Sequence of chain 1.F:
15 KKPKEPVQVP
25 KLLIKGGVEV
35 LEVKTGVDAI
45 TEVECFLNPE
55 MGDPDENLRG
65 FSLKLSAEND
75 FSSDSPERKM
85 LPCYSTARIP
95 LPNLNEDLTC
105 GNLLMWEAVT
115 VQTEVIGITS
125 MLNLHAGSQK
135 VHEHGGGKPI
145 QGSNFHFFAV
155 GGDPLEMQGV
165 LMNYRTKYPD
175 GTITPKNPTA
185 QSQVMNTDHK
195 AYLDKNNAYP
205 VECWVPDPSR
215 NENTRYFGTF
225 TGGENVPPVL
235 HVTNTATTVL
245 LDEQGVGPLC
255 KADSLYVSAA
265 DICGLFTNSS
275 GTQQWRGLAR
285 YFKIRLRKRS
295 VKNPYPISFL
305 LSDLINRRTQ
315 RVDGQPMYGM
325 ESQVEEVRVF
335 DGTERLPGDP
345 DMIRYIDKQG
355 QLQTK

Sequence of chain 2.F:
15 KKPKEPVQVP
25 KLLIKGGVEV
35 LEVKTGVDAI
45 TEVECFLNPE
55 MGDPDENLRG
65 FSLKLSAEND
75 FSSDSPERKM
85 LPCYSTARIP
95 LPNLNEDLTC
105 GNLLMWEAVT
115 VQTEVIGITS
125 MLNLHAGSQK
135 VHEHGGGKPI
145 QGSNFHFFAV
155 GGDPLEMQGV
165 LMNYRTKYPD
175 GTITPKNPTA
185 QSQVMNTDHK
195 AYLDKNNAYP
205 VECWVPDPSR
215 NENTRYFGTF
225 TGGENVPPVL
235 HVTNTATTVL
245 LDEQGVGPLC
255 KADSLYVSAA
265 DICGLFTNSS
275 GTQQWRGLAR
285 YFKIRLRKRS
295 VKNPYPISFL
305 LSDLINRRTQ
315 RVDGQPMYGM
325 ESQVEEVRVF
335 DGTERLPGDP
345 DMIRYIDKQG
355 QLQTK

This protein binds this small molecule.
Small molecule (SMILES): CC(=O)N[C@H]1[C@H]([C@H](O)[C@H](O)CO)O[C@@](O[C@H](CO)[C@@H](O)[C@@H]2O[C@@H](C(=O)O)C[C@H](O)[C@H]2NC(C)=O)(C(=O)O)C[C@@H]1O

Binding-site contacts:
Ligand atom O8 contacts residue ASN272 of chain 1.F at 3.3 Å (h-bond).
Ligand atom C10 contacts residue LEU62 of chain 1.F at 3.6 Å (hydrophobic).
Ligand atom O9 contacts residue GLN278 of chain 1.F at 4.1 Å.
Ligand atom C6 contacts residue LYS68 of chain 1.F at 4.0 Å.
Ligand atom O1B contacts residue THR276 of chain 1.F at 2.4 Å (h-bond).
Ligand atom O9 contacts residue LEU67 of chain 1.F at 2.3 Å.
Ligand atom C8 contacts residue LYS68 of chain 1.F at 3.5 Å.
Ligand atom N5 contacts residue GLN278 of chain 1.F at 3.9 Å.
Ligand atom O8 contacts residue LYS68 of chain 1.F at 3.1 Å.
Ligand atom C10 contacts residue GLN278 of chain 1.F at 4.1 Å.
Ligand atom C9 contacts residue LEU67 of chain 1.F at 3.4 Å (hydrophobic).
Ligand atom C1 contacts residue ASN272 of chain 1.F at 3.9 Å.
Ligand atom O1A contacts residue SER274 of chain 1.F at 3.8 Å.
Ligand atom C8 contacts residue GLN278 of chain 1.F at 3.7 Å.
Ligand atom C9 contacts residue GLN278 of chain 1.F at 3.3 Å.
Ligand atom N5 contacts residue ASN272 of chain 1.F at 3.2 Å (h-bond).
Ligand atom C11 contacts residue LEU62 of chain 1.F at 3.9 Å (hydrophobic).
Ligand atom O10 contacts residue PHE75 of chain 5.F at 3.9 Å.
Ligand atom C11 contacts residue PHE75 of chain 5.F at 3.5 Å (hydrophobic).
Ligand atom C11 contacts residue THR276 of chain 1.F at 3.2 Å.
Ligand atom C9 contacts residue LYS68 of chain 1.F at 3.6 Å.
Ligand atom O1B contacts residue ASN272 of chain 1.F at 3.4 Å (h-bond).
Ligand atom O1B contacts residue LYS68 of chain 1.F at 3.0 Å (salt-bridge).
Ligand atom O9 contacts residue LYS68 of chain 1.F at 2.5 Å (salt-bridge).
Ligand atom O8 contacts residue THR276 of chain 1.F at 3.9 Å.
Ligand atom C11 contacts residue PHE65 of chain 1.F at 4.0 Å (hydrophobic).
Ligand atom C11 contacts residue GLN278 of chain 1.F at 3.5 Å.
Ligand atom C11 contacts residue HIS138 of chain 2.F at 3.1 Å.
Ligand atom C7 contacts residue GLN278 of chain 1.F at 3.9 Å.
Ligand atom C10 contacts residue ASN272 of chain 1.F at 3.9 Å.
Ligand atom C6 contacts residue ASN272 of chain 1.F at 3.6 Å.
Ligand atom O4 contacts residue ASP74 of chain 5.F at 4.0 Å.
Ligand atom O7 contacts residue LEU62 of chain 1.F at 3.9 Å.
Ligand atom O1A contacts residue THR276 of chain 1.F at 3.3 Å (h-bond).
Ligand atom C11 contacts residue PHE270 of chain 1.F at 3.9 Å (hydrophobic).
Ligand atom O10 contacts residue LEU62 of chain 1.F at 3.2 Å.
Ligand atom C1 contacts residue THR276 of chain 1.F at 3.1 Å.
Ligand atom C11 contacts residue ASN272 of chain 1.F at 3.6 Å.
Ligand atom O1A contacts residue ASN272 of chain 1.F at 4.1 Å.
Ligand atom O8 contacts residue GLN278 of chain 1.F at 3.5 Å (h-bond).

Sequence of chain 5.F:
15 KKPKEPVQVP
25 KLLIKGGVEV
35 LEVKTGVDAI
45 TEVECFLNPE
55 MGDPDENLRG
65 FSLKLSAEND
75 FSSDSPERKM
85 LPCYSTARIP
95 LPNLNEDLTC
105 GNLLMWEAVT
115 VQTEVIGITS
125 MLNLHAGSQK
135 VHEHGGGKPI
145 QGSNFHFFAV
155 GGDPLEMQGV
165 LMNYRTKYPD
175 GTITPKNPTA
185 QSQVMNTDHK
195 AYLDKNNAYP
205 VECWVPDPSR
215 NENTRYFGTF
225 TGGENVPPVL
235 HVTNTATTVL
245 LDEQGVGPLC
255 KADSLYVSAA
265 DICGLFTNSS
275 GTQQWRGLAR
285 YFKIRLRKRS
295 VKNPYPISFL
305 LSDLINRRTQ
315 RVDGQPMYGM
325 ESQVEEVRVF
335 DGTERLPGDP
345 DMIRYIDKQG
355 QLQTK